Sequence of chain 1.C:
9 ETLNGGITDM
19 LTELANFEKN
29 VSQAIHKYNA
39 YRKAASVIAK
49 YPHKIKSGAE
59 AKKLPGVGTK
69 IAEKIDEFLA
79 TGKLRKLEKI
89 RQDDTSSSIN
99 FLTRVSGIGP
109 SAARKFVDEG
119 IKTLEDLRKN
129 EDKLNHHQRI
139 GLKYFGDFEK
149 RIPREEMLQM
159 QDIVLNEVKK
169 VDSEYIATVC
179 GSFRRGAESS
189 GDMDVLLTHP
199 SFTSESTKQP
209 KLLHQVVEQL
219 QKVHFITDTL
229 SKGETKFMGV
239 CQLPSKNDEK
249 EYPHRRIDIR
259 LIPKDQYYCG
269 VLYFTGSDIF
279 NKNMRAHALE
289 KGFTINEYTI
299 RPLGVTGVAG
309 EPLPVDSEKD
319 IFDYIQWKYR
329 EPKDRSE

Binding-site contacts:
Ligand atom O3B contacts residue MN1 of chain 1.D at 3.5 Å.
Ligand atom PG contacts residue MN1 of chain 1.D at 3.3 Å.
Ligand atom PB contacts residue SER180 of chain 1.C at 4.1 Å.
Ligand atom O2B contacts residue SER180 of chain 1.C at 3.2 Å (h-bond).
Ligand atom O2 contacts residue TYR271 of chain 1.C at 2.4 Å (h-bond).
Ligand atom O3G contacts residue MN1 of chain 1.D at 3.9 Å.
Ligand atom O1A contacts residue ASP192 of chain 1.C at 3.7 Å.
Ligand atom O2G contacts residue SER188 of chain 1.C at 3.6 Å.
Ligand atom O1G contacts residue SER180 of chain 1.C at 3.4 Å (h-bond).
Ligand atom O1G contacts residue MN1 of chain 1.D at 2.2 Å.
Ligand atom N1 contacts residue TYR271 of chain 1.C at 4.0 Å.
Ligand atom C2' contacts residue ASP276 of chain 1.C at 3.3 Å.
Ligand atom O1A contacts residue ASP190 of chain 1.C at 2.7 Å (salt-bridge).
Ligand atom O3B contacts residue SER180 of chain 1.C at 3.7 Å.
Ligand atom O3G contacts residue ARG149 of chain 1.C at 3.8 Å.
Ligand atom O1G contacts residue GLY189 of chain 1.C at 3.3 Å (h-bond).
Ligand atom O2G contacts residue ARG149 of chain 1.C at 3.1 Å (salt-bridge).
Ligand atom O2B contacts residue GLY179 of chain 1.C at 3.4 Å.
Ligand atom O3G contacts residue GLY189 of chain 1.C at 4.0 Å.
Ligand atom C2 contacts residue TYR271 of chain 1.C at 3.1 Å (hydrophobic).
Ligand atom O4' contacts residue PHE272 of chain 1.C at 3.6 Å.
Ligand atom O5' contacts residue MN1 of chain 1.D at 3.5 Å.
Ligand atom N3 contacts residue TYR271 of chain 1.C at 3.7 Å.
Ligand atom C4' contacts residue PHE272 of chain 1.C at 2.8 Å (hydrophobic).
Ligand atom O2B contacts residue MN1 of chain 1.D at 2.3 Å.
Ligand atom O2G contacts residue SER180 of chain 1.C at 3.0 Å (h-bond).
Ligand atom PA contacts residue MN1 of chain 1.D at 2.8 Å.
Ligand atom O1A contacts residue MN1 of chain 1.E at 3.8 Å.
Ligand atom C3' contacts residue PHE272 of chain 1.C at 3.0 Å (hydrophobic).
Ligand atom O2G contacts residue GLY189 of chain 1.C at 3.5 Å (h-bond).
Ligand atom O1B contacts residue ARG183 of chain 1.C at 3.8 Å.
Ligand atom PG contacts residue GLY189 of chain 1.C at 3.7 Å.
Ligand atom C5' contacts residue ASP192 of chain 1.C at 3.7 Å.
Ligand atom PG contacts residue SER180 of chain 1.C at 3.5 Å.
Ligand atom PB contacts residue MN1 of chain 1.D at 3.1 Å.
Ligand atom C5' contacts residue PHE272 of chain 1.C at 3.7 Å (hydrophobic).
Ligand atom O1A contacts residue MN1 of chain 1.D at 1.7 Å.
Ligand atom O3A contacts residue MN1 of chain 1.D at 3.0 Å.
Ligand atom O1G contacts residue ASP190 of chain 1.C at 3.4 Å (salt-bridge).
Ligand atom O1G contacts residue SER188 of chain 1.C at 3.9 Å.

This small molecule binds to this protein.
Small molecule (SMILES): Nc1ccn([C@H]2CC[C@@H](CO[P](=O)(O)O[P](=O)(O)OP(=O)(O)O)O2)c(=O)n1